Binding-site contacts:
Ligand atom C6 contacts residue THR196 of chain 1.A at 3.5 Å.
Ligand atom C3 contacts residue THR196 of chain 1.A at 3.1 Å.
Ligand atom C6 contacts residue THR195 of chain 1.A at 4.2 Å.
Ligand atom C2 contacts residue GOL1 of chain 1.D at 3.9 Å.
Ligand atom C3 contacts residue GOL1 of chain 1.D at 4.2 Å.
Ligand atom N contacts residue GLN89 of chain 1.A at 3.8 Å.
Ligand atom C5 contacts residue PHE127 of chain 1.A at 3.9 Å (hydrophobic).
Ligand atom O1 contacts residue LEU194 of chain 1.A at 4.4 Å.
Ligand atom C2 contacts residue LEU194 of chain 1.A at 3.8 Å (hydrophobic).
Ligand atom C4 contacts residue PRO197 of chain 1.A at 4.2 Å (hydrophobic).
Ligand atom C4 contacts residue PRO198 of chain 1.A at 4.3 Å (hydrophobic).
Ligand atom C4 contacts residue LEU194 of chain 1.A at 4.0 Å (hydrophobic).
Ligand atom C4 contacts residue GOL1 of chain 1.D at 4.4 Å.
Ligand atom C4 contacts residue THR196 of chain 1.A at 4.0 Å.
Ligand atom O2 contacts residue THR196 of chain 1.A at 2.9 Å (h-bond).
Ligand atom C1 contacts residue GLN89 of chain 1.A at 3.7 Å.
Ligand atom C1 contacts residue LEU194 of chain 1.A at 4.2 Å (hydrophobic).
Ligand atom C6 contacts residue HIS91 of chain 1.A at 4.3 Å.
Ligand atom C2 contacts residue THR196 of chain 1.A at 3.7 Å.
Ligand atom C3 contacts residue LEU194 of chain 1.A at 3.8 Å (hydrophobic).
Ligand atom C3 contacts residue PRO197 of chain 1.A at 4.2 Å (hydrophobic).
Ligand atom O2 contacts residue LEU194 of chain 1.A at 3.6 Å.
Ligand atom C1 contacts residue PHE127 of chain 1.A at 4.5 Å (hydrophobic).
Ligand atom O2 contacts residue THR195 of chain 1.A at 3.2 Å (h-bond).
Ligand atom O1 contacts residue VAL118 of chain 1.A at 4.4 Å.
Ligand atom C1 contacts residue GOL1 of chain 1.D at 3.6 Å.
Ligand atom C5 contacts residue GOL1 of chain 1.D at 4.0 Å.
Ligand atom N contacts residue PHE127 of chain 1.A at 3.6 Å.
Ligand atom O1 contacts residue ZN1 of chain 1.B at 3.7 Å.
Ligand atom N contacts residue GOL1 of chain 1.D at 3.6 Å.
Ligand atom C6 contacts residue LEU194 of chain 1.A at 4.0 Å (hydrophobic).
Ligand atom C6 contacts residue GOL1 of chain 1.D at 4.3 Å.
Ligand atom O1 contacts residue HIS91 of chain 1.A at 3.2 Å.

A small-molecule ligand and the protein it binds are described below.
Small molecule (SMILES): O=C(O)c1cccnc1

Sequence of chain 1.A:
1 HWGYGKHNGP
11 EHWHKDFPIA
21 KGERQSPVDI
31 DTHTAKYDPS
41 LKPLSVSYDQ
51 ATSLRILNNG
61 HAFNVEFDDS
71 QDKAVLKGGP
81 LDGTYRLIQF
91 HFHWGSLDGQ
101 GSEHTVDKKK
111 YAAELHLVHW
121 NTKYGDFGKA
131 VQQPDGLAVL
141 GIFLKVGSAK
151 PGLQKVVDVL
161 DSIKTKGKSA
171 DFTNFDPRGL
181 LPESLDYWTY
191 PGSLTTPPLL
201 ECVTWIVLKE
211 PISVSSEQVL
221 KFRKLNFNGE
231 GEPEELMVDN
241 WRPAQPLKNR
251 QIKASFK